The small molecule below binds the protein below.
Small molecule (SMILES): N[C@@H](Cc1ccccc1)C(=O)O

Binding-site contacts:
Ligand atom CE1 contacts residue ARG14 of chain 1.H at 3.9 Å.
Ligand atom CE2 contacts residue GLN78 of chain 1.H at 3.5 Å.
Ligand atom CD2 contacts residue VAL76 of chain 1.C at 3.5 Å (hydrophobic).
Ligand atom CD2 contacts residue GLN78 of chain 1.H at 3.5 Å.
Ligand atom CE1 contacts residue MET15 of chain 1.H at 3.5 Å (hydrophobic).
Ligand atom CZ contacts residue MET15 of chain 1.H at 3.5 Å (hydrophobic).
Ligand atom OXT contacts residue GLY77 of chain 1.C at 3.8 Å.
Ligand atom CB contacts residue VAL76 of chain 1.C at 3.3 Å (hydrophobic).
Ligand atom CD2 contacts residue ILE13 of chain 1.H at 3.5 Å (hydrophobic).
Ligand atom OXT contacts residue GLN78 of chain 1.C at 2.8 Å (h-bond).
Ligand atom O contacts residue GLN78 of chain 1.C at 3.9 Å.
Ligand atom O contacts residue GLN78 of chain 1.H at 3.0 Å (h-bond).
Ligand atom C contacts residue THR79 of chain 1.C at 3.5 Å.
Ligand atom CA contacts residue THR79 of chain 1.C at 3.4 Å.
Ligand atom C contacts residue GLN78 of chain 1.C at 3.6 Å.
Ligand atom CZ contacts residue ILE13 of chain 1.H at 3.9 Å (hydrophobic).
Ligand atom CB contacts residue THR79 of chain 1.C at 3.6 Å.
Ligand atom CE2 contacts residue ILE13 of chain 1.H at 3.5 Å (hydrophobic).
Ligand atom N contacts residue ILE13 of chain 1.H at 2.8 Å (h-bond).
Ligand atom CE2 contacts residue ARG14 of chain 1.H at 3.8 Å.
Ligand atom N contacts residue GLN78 of chain 1.H at 2.8 Å (h-bond).
Ligand atom CE1 contacts residue VAL76 of chain 1.C at 3.9 Å (hydrophobic).
Ligand atom CB contacts residue GLN78 of chain 1.H at 3.7 Å.
Ligand atom CZ contacts residue ARG14 of chain 1.H at 3.5 Å.
Ligand atom CE1 contacts residue ILE13 of chain 1.H at 4.0 Å (hydrophobic).
Ligand atom OXT contacts residue THR79 of chain 1.C at 2.7 Å (h-bond).
Ligand atom CE2 contacts residue GLN12 of chain 1.H at 3.9 Å.
Ligand atom CZ contacts residue LEU80 of chain 1.H at 4.0 Å (hydrophobic).
Ligand atom CG contacts residue ILE13 of chain 1.H at 3.4 Å (hydrophobic).
Ligand atom OXT contacts residue GLN12 of chain 1.C at 3.6 Å (h-bond).
Ligand atom CD1 contacts residue ILE13 of chain 1.H at 3.6 Å (hydrophobic).
Ligand atom CG contacts residue VAL76 of chain 1.C at 3.6 Å (hydrophobic).
Ligand atom C contacts residue GLN78 of chain 1.H at 3.8 Å.
Ligand atom C contacts residue GLY77 of chain 1.C at 4.0 Å.
Ligand atom O contacts residue GLY77 of chain 1.C at 3.9 Å.
Ligand atom CD1 contacts residue VAL76 of chain 1.C at 3.6 Å (hydrophobic).
Ligand atom CA contacts residue GLN78 of chain 1.H at 3.7 Å.
Ligand atom OXT contacts residue VAL76 of chain 1.C at 3.6 Å.
Ligand atom CD1 contacts residue THR79 of chain 1.C at 3.9 Å.
Ligand atom CA contacts residue ILE13 of chain 1.H at 3.7 Å (hydrophobic).

Sequence of chain 1.H:
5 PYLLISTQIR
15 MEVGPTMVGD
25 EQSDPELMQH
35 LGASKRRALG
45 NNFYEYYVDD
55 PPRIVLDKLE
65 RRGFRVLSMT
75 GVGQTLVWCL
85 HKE

Sequence of chain 1.C:
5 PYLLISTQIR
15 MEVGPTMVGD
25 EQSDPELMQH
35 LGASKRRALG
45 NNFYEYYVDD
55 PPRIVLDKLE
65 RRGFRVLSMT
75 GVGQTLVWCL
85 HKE